Sequence of chain 32.C:
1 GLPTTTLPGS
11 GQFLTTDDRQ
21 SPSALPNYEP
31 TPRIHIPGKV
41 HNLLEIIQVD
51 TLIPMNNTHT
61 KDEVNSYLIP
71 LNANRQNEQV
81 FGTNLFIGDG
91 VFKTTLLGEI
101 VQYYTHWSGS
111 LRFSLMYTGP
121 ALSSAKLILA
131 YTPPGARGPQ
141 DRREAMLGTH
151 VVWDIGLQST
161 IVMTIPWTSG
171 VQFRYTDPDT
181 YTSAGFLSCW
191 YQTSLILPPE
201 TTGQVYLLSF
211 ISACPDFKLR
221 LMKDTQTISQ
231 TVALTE

Sequence of chain 31.A:
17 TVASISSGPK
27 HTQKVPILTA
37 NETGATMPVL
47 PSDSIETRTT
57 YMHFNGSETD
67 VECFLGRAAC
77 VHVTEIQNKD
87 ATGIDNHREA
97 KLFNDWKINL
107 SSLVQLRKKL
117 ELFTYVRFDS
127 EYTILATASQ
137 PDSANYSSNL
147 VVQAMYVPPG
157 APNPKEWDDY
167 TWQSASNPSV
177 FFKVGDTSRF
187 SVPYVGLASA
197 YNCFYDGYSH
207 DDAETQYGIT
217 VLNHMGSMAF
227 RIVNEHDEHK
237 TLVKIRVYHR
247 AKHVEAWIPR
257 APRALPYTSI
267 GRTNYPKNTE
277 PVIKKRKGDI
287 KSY

The protein below binds the small molecule below.
Small molecule (SMILES): Cc1cc(CCCOc2c(Cl)cc(C3=NCCO3)cc2Cl)on1

Binding-site contacts:
Ligand atom N3A contacts residue PRO174 of chain 31.A at 3.3 Å (h-bond).
Ligand atom C5A contacts residue ALA150 of chain 31.A at 3.5 Å (hydrophobic).
Ligand atom N3A contacts residue TYR152 of chain 31.A at 4.0 Å.
Ligand atom CL1 contacts residue VAL188 of chain 31.A at 3.7 Å.
Ligand atom C3B contacts residue PHE186 of chain 31.A at 3.9 Å (hydrophobic).
Ligand atom O1A contacts residue PHE186 of chain 31.A at 3.4 Å.
Ligand atom CL2 contacts residue ILE104 of chain 31.A at 3.5 Å.
Ligand atom C1C contacts residue TYR128 of chain 31.A at 3.3 Å (hydrophobic).
Ligand atom C5A contacts residue VAL176 of chain 31.A at 3.5 Å (hydrophobic).
Ligand atom O1 contacts residue ILE104 of chain 31.A at 3.4 Å.
Ligand atom C4A contacts residue SER175 of chain 31.A at 3.8 Å.
Ligand atom C4 contacts residue LEU106 of chain 31.A at 3.9 Å (hydrophobic).
Ligand atom C2A contacts residue PHE186 of chain 31.A at 3.8 Å (hydrophobic).
Ligand atom CL2 contacts residue TYR128 of chain 31.A at 3.2 Å.
Ligand atom N3A contacts residue ALA24 of chain 31.C at 3.8 Å.
Ligand atom O1A contacts residue MET224 of chain 31.A at 3.5 Å (h-bond).
Ligand atom C3C contacts residue TYR152 of chain 31.A at 3.8 Å (hydrophobic).
Ligand atom CL1 contacts residue TYR152 of chain 31.A at 3.9 Å.
Ligand atom C3 contacts residue LEU106 of chain 31.A at 3.8 Å (hydrophobic).
Ligand atom C2B contacts residue MET224 of chain 31.A at 4.0 Å (hydrophobic).
Ligand atom O1B contacts residue VAL188 of chain 31.A at 3.7 Å.
Ligand atom C4A contacts residue ALA150 of chain 31.A at 4.0 Å (hydrophobic).
Ligand atom C5 contacts residue TYR128 of chain 31.A at 3.8 Å (hydrophobic).
Ligand atom C4A contacts residue PRO174 of chain 31.A at 3.0 Å (hydrophobic).
Ligand atom C3B contacts residue MET224 of chain 31.A at 3.6 Å (hydrophobic).
Ligand atom O1 contacts residue MET221 of chain 31.A at 3.5 Å (h-bond).
Ligand atom C5A contacts residue PHE186 of chain 31.A at 4.0 Å (hydrophobic).
Ligand atom C3C contacts residue ILE104 of chain 31.A at 3.7 Å (hydrophobic).
Ligand atom CL2 contacts residue MET224 of chain 31.A at 3.4 Å.
Ligand atom CL1 contacts residue LEU25 of chain 31.C at 3.7 Å.
Ligand atom C31 contacts residue LEU106 of chain 31.A at 4.0 Å (hydrophobic).
Ligand atom N2 contacts residue MET221 of chain 31.A at 3.5 Å (h-bond).
Ligand atom C5B contacts residue TYR152 of chain 31.A at 3.7 Å (hydrophobic).
Ligand atom C2C contacts residue VAL191 of chain 31.A at 4.0 Å (hydrophobic).
Ligand atom C2B contacts residue TYR128 of chain 31.A at 3.9 Å (hydrophobic).
Ligand atom C4B contacts residue TYR152 of chain 31.A at 3.6 Å (hydrophobic).
Ligand atom C6B contacts residue TYR152 of chain 31.A at 3.9 Å (hydrophobic).
Ligand atom C4B contacts residue PHE186 of chain 31.A at 3.9 Å (hydrophobic).
Ligand atom C2A contacts residue TYR152 of chain 31.A at 3.8 Å (hydrophobic).
Ligand atom C1B contacts residue VAL188 of chain 31.A at 4.0 Å (hydrophobic).

Sequence of chain 31.C:
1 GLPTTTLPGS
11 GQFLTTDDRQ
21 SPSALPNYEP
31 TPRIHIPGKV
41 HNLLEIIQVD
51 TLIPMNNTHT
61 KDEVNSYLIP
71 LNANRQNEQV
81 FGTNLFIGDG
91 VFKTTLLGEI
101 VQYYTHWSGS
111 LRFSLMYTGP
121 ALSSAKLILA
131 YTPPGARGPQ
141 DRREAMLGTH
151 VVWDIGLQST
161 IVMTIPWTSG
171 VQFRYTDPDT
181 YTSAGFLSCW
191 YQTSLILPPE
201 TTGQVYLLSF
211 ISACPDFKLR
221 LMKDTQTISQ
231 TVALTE